This small molecule binds to this protein.
Small molecule (SMILES): O=P([O-])([O-])OC1[C@@H](O)[C@H](O)C(O)[C@H](O)[C@@H]1O

Binding-site contacts:
Ligand atom O4 contacts residue ARG290 of chain 1.A at 2.4 Å (salt-bridge).
Ligand atom O9 contacts residue ARG275 of chain 1.B at 3.3 Å (salt-bridge).
Ligand atom O1 contacts residue LYS273 of chain 1.A at 3.4 Å (salt-bridge).
Ligand atom O5 contacts residue ARG290 of chain 1.A at 3.8 Å.
Ligand atom O6 contacts residue ARG333 of chain 1.A at 3.9 Å.
Ligand atom C5 contacts residue SER270 of chain 1.A at 4.5 Å.
Ligand atom C5 contacts residue ARG333 of chain 1.A at 3.6 Å.
Ligand atom C6 contacts residue LYS273 of chain 1.A at 4.0 Å.
Ligand atom O8 contacts residue ASP231 of chain 1.A at 4.4 Å.
Ligand atom P1 contacts residue TYR271 of chain 1.B at 4.5 Å.
Ligand atom O8 contacts residue ARG232 of chain 1.A at 4.3 Å.
Ligand atom C4 contacts residue PRO291 of chain 1.A at 4.4 Å (hydrophobic).
Ligand atom O9 contacts residue TYR271 of chain 1.B at 3.6 Å.
Ligand atom C4 contacts residue ARG333 of chain 1.A at 4.5 Å.
Ligand atom O5 contacts residue ARG333 of chain 1.A at 4.4 Å.
Ligand atom O9 contacts residue ALA228 of chain 1.A at 4.3 Å.
Ligand atom O4 contacts residue GLU289 of chain 1.A at 2.9 Å.
Ligand atom O6 contacts residue ARG232 of chain 1.A at 4.2 Å.
Ligand atom O3 contacts residue GLU289 of chain 1.A at 3.6 Å.
Ligand atom O6 contacts residue SER270 of chain 1.A at 3.6 Å.
Ligand atom O8 contacts residue ALA228 of chain 1.A at 4.2 Å.
Ligand atom O4 contacts residue PRO291 of chain 1.A at 3.3 Å.
Ligand atom C4 contacts residue ARG290 of chain 1.A at 3.6 Å.
Ligand atom O5 contacts residue ARG293 of chain 1.A at 4.1 Å.
Ligand atom C4 contacts residue GLU289 of chain 1.A at 4.1 Å.
Ligand atom O3 contacts residue PRO291 of chain 1.A at 4.1 Å.
Ligand atom O6 contacts residue LYS273 of chain 1.A at 4.4 Å.
Ligand atom O5 contacts residue SER270 of chain 1.A at 3.2 Å (h-bond).
Ligand atom C5 contacts residue ARG290 of chain 1.A at 4.1 Å.
Ligand atom C1 contacts residue LYS273 of chain 1.A at 3.9 Å.
Ligand atom C6 contacts residue ARG333 of chain 1.A at 3.9 Å.
Ligand atom C3 contacts residue LYS273 of chain 1.A at 4.3 Å.
Ligand atom O8 contacts residue TYR271 of chain 1.B at 4.2 Å.
Ligand atom O5 contacts residue ARG232 of chain 1.A at 4.0 Å.
Ligand atom C2 contacts residue LYS273 of chain 1.A at 3.6 Å.
Ligand atom C3 contacts residue GLU289 of chain 1.A at 3.9 Å.
Ligand atom O2 contacts residue LYS273 of chain 1.A at 2.5 Å (salt-bridge).

Sequence of chain 1.A:
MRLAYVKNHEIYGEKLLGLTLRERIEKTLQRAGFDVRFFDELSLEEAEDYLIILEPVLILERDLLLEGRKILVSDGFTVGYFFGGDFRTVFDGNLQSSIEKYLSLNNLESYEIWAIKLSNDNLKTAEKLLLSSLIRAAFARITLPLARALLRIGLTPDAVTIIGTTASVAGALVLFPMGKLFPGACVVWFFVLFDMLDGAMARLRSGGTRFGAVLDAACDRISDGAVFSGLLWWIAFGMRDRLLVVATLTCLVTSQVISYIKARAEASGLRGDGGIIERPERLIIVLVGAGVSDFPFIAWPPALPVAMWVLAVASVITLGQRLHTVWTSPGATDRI

Sequence of chain 1.B:
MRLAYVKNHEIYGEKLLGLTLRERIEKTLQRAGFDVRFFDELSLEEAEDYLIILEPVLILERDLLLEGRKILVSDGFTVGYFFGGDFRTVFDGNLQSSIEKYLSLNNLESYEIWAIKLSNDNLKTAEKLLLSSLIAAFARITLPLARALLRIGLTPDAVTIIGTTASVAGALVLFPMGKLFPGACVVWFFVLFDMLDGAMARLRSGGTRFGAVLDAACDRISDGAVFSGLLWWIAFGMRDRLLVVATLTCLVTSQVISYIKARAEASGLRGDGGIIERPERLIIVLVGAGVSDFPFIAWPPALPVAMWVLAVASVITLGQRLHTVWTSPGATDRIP